This protein binds this small molecule.
Small molecule (SMILES): Nc1nc2c(ncn2[C@@H]2O[C@H](CO[P](=O)(O)O[P](=O)(O)NP(=O)(O)O)[C@@H](O)[C@H]2O)c(=O)[nH]1

Sequence of chain 1.HC:
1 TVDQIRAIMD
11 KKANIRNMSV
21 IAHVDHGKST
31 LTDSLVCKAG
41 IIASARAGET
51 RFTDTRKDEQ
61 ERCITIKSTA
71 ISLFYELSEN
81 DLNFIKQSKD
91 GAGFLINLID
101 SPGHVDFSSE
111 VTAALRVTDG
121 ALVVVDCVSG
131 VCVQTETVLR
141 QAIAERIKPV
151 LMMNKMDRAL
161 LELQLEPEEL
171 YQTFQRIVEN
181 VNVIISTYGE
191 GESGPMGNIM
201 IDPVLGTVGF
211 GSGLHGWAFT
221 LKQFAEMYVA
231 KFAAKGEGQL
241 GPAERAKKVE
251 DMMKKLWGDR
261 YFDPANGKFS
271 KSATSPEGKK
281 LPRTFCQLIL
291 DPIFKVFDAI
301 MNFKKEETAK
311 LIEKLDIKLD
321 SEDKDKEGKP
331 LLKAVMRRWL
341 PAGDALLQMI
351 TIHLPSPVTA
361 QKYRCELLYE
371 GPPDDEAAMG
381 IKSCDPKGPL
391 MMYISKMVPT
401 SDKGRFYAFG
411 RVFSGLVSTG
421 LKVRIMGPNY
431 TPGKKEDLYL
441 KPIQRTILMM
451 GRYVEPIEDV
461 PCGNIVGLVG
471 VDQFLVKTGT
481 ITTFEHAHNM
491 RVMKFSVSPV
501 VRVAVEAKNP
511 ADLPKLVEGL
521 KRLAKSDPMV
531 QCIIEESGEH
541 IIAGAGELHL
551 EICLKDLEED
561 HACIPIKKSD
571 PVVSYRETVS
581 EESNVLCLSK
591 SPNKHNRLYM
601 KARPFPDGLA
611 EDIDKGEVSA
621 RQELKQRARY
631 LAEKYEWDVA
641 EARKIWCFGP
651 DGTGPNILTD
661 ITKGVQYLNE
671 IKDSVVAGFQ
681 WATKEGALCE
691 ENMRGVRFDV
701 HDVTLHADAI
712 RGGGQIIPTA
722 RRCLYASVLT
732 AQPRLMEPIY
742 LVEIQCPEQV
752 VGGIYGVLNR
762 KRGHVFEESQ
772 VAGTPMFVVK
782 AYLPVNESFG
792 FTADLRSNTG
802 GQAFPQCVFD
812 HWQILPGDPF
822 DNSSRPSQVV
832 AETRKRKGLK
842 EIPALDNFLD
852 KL

Binding-site contacts:
Ligand atom PB contacts residue HIS26 of chain 1.HC at 3.5 Å.
Ligand atom O3A contacts residue ARG51 of chain 1.HC at 3.7 Å.
Ligand atom N1 contacts residue GLY213 of chain 1.HC at 3.6 Å (h-bond).
Ligand atom C6 contacts residue LYS155 of chain 1.HC at 3.5 Å.
Ligand atom O1B contacts residue THR65 of chain 1.HC at 3.6 Å (h-bond).
Ligand atom O3G contacts residue LYS28 of chain 1.HC at 3.7 Å.
Ligand atom O2A contacts residue GLY27 of chain 1.HC at 3.3 Å.
Ligand atom N7 contacts residue ASN154 of chain 1.HC at 3.5 Å (h-bond).
Ligand atom C4 contacts residue LYS155 of chain 1.HC at 3.5 Å.
Ligand atom O1B contacts residue SER29 of chain 1.HC at 3.1 Å (h-bond).
Ligand atom O3G contacts residue SER101 of chain 1.HC at 3.7 Å.
Ligand atom O2A contacts residue THR30 of chain 1.HC at 3.0 Å (h-bond).
Ligand atom N9 contacts residue LYS155 of chain 1.HC at 3.5 Å.
Ligand atom O6 contacts residue LYS155 of chain 1.HC at 3.1 Å (salt-bridge).
Ligand atom O2A contacts residue ARG51 of chain 1.HC at 3.5 Å (salt-bridge).
Ligand atom O2G contacts residue HIS26 of chain 1.HC at 3.7 Å.
Ligand atom O2B contacts residue HIS26 of chain 1.HC at 2.9 Å (h-bond).
Ligand atom O1A contacts residue ARG51 of chain 1.HC at 2.6 Å (salt-bridge).
Ligand atom O5' contacts residue GLY27 of chain 1.HC at 3.6 Å.
Ligand atom O2B contacts residue LYS28 of chain 1.HC at 2.8 Å (salt-bridge).
Ligand atom C5 contacts residue LYS155 of chain 1.HC at 3.5 Å.
Ligand atom O3A contacts residue HIS26 of chain 1.HC at 2.9 Å (h-bond).
Ligand atom O1B contacts residue ARG51 of chain 1.HC at 2.6 Å (salt-bridge).
Ligand atom O6 contacts residue ASN154 of chain 1.HC at 3.0 Å (h-bond).
Ligand atom O2A contacts residue SER29 of chain 1.HC at 3.8 Å.
Ligand atom O3G contacts residue GLY103 of chain 1.HC at 3.7 Å.
Ligand atom C6 contacts residue GLY213 of chain 1.HC at 3.4 Å.
Ligand atom O2B contacts residue GLY27 of chain 1.HC at 3.6 Å.
Ligand atom O1G contacts residue THR65 of chain 1.HC at 3.3 Å (h-bond).
Ligand atom PB contacts residue ARG51 of chain 1.HC at 3.6 Å.
Ligand atom PA contacts residue ARG51 of chain 1.HC at 3.4 Å.
Ligand atom O1G contacts residue VAL24 of chain 1.HC at 3.4 Å.
Ligand atom O3G contacts residue THR65 of chain 1.HC at 3.3 Å (h-bond).
Ligand atom O2A contacts residue LYS28 of chain 1.HC at 3.7 Å.
Ligand atom O5' contacts residue HIS26 of chain 1.HC at 3.6 Å.
Ligand atom N3B contacts residue THR65 of chain 1.HC at 3.6 Å (h-bond).
Ligand atom N2 contacts residue HIS215 of chain 1.HC at 3.5 Å.
Ligand atom O2G contacts residue VAL24 of chain 1.HC at 2.9 Å (h-bond).
Ligand atom O6 contacts residue GLY213 of chain 1.HC at 2.9 Å (h-bond).
Ligand atom O6 contacts residue SER212 of chain 1.HC at 3.3 Å (h-bond).